Binding-site contacts:
Ligand atom N02 contacts residue ILE135 of chain 1.B at 3.5 Å (h-bond).
Ligand atom C10 contacts residue PRO87 of chain 1.B at 3.8 Å (hydrophobic).
Ligand atom C04 contacts residue THR86 of chain 1.B at 3.9 Å.
Ligand atom C06 contacts residue GLY143 of chain 1.B at 3.9 Å.
Ligand atom O03 contacts residue SER134 of chain 1.B at 3.0 Å (h-bond).
Ligand atom O09 contacts residue VAL139 of chain 1.B at 3.6 Å.
Ligand atom O03 contacts residue THR86 of chain 1.B at 4.2 Å.
Ligand atom C05 contacts residue THR86 of chain 1.B at 3.5 Å.
Ligand atom O09 contacts residue TYR138 of chain 1.B at 3.6 Å.
Ligand atom O03 contacts residue ILE135 of chain 1.B at 2.9 Å (h-bond).
Ligand atom C06 contacts residue GLY142 of chain 1.B at 3.8 Å.
Ligand atom N11 contacts residue GLY136 of chain 1.B at 3.6 Å (h-bond).
Ligand atom N02 contacts residue ALA146 of chain 1.B at 4.2 Å.
Ligand atom C06 contacts residue THR86 of chain 1.B at 4.2 Å.
Ligand atom N02 contacts residue SER134 of chain 1.B at 3.8 Å.
Ligand atom C04 contacts residue PRO87 of chain 1.B at 3.8 Å (hydrophobic).
Ligand atom C07 contacts residue PRO87 of chain 1.B at 3.6 Å (hydrophobic).
Ligand atom C06 contacts residue PRO87 of chain 1.B at 3.9 Å (hydrophobic).
Ligand atom C08 contacts residue PRO87 of chain 1.B at 3.7 Å (hydrophobic).
Ligand atom N02 contacts residue THR86 of chain 1.B at 3.9 Å.
Ligand atom C10 contacts residue TYR138 of chain 1.B at 4.1 Å (hydrophobic).
Ligand atom O01 contacts residue SER134 of chain 1.B at 3.5 Å.
Ligand atom O01 contacts residue PRO85 of chain 1.B at 3.8 Å.
Ligand atom C04 contacts residue LEU140 of chain 1.B at 3.9 Å (hydrophobic).
Ligand atom C05 contacts residue PRO87 of chain 1.B at 4.0 Å (hydrophobic).
Ligand atom C08 contacts residue LEU140 of chain 1.B at 3.8 Å (hydrophobic).
Ligand atom O03 contacts residue GLY136 of chain 1.B at 3.5 Å (h-bond).
Ligand atom O01 contacts residue ALA146 of chain 1.B at 3.5 Å.
Ligand atom O01 contacts residue ILE135 of chain 1.B at 3.2 Å (h-bond).
Ligand atom O01 contacts residue THR86 of chain 1.B at 3.7 Å.
Ligand atom C10 contacts residue LEU140 of chain 1.B at 3.8 Å (hydrophobic).
Ligand atom O09 contacts residue PRO87 of chain 1.B at 4.0 Å.
Ligand atom C05 contacts residue PRO85 of chain 1.B at 3.8 Å (hydrophobic).
Ligand atom O01 contacts residue VAL133 of chain 1.B at 3.5 Å (h-bond).
Ligand atom O09 contacts residue LEU140 of chain 1.B at 2.9 Å (h-bond).
Ligand atom C07 contacts residue GLY142 of chain 1.B at 4.0 Å.
Ligand atom N11 contacts residue TYR138 of chain 1.B at 2.9 Å (h-bond).
Ligand atom C05 contacts residue ALA146 of chain 1.B at 4.1 Å (hydrophobic).
Ligand atom N11 contacts residue PRO87 of chain 1.B at 3.9 Å.
Ligand atom C07 contacts residue LEU140 of chain 1.B at 4.0 Å (hydrophobic).

This protein binds this small molecule.
Small molecule (SMILES): Nc1c(O)cccc1[N+](=O)[O-]

Sequence of chain 1.B:
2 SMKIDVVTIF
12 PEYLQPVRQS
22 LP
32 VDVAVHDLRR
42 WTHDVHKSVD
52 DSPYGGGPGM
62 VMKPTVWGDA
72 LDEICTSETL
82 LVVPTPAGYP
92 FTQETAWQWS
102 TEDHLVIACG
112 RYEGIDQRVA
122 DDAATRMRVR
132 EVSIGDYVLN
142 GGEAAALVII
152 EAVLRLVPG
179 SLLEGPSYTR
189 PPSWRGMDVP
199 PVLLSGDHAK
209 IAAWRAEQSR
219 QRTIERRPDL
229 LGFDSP